A protein and the small-molecule ligand that binds it are described below.
Small molecule (SMILES): Cc1oc2cc3oc(=O)c(CCC(=O)N4CCCCC4)c(C)c3cc2c1C

Binding-site contacts:
Ligand atom C8 contacts residue PHE290 of chain 2.A at 3.6 Å (hydrophobic).
Ligand atom C6 contacts residue PHE290 of chain 2.A at 4.1 Å (hydrophobic).
Ligand atom C13 contacts residue GLY458 of chain 2.A at 3.8 Å.
Ligand atom C8 contacts residue HIS293 of chain 2.A at 4.0 Å.
Ligand atom O10 contacts residue HIS293 of chain 2.A at 3.7 Å.
Ligand atom C23 contacts residue PHE171 of chain 2.A at 3.8 Å (hydrophobic).
Ligand atom O17 contacts residue CYS302 of chain 2.A at 3.9 Å.
Ligand atom C25 contacts residue TRP178 of chain 2.A at 4.1 Å (hydrophobic).
Ligand atom O17 contacts residue TYR297 of chain 2.A at 3.8 Å.
Ligand atom C12 contacts residue GLY458 of chain 2.A at 3.8 Å.
Ligand atom C3 contacts residue TYR297 of chain 2.A at 4.1 Å (hydrophobic).
Ligand atom O7 contacts residue HIS293 of chain 2.A at 3.1 Å.
Ligand atom C1 contacts residue HIS293 of chain 2.A at 3.4 Å.
Ligand atom C18 contacts residue TYR297 of chain 2.A at 3.5 Å (hydrophobic).
Ligand atom C2 contacts residue HIS293 of chain 2.A at 4.0 Å.
Ligand atom C14 contacts residue GLU289 of chain 2.A at 3.8 Å.
Ligand atom O17 contacts residue ILE304 of chain 2.A at 3.6 Å.
Ligand atom C1 contacts residue GLY294 of chain 2.A at 3.7 Å.
Ligand atom C3 contacts residue GLY458 of chain 2.A at 4.1 Å.
Ligand atom C12 contacts residue TYR297 of chain 2.A at 3.7 Å (hydrophobic).
Ligand atom C14 contacts residue HIS293 of chain 2.A at 4.1 Å.
Ligand atom O10 contacts residue GLY294 of chain 2.A at 4.1 Å.
Ligand atom C11 contacts residue GLY458 of chain 2.A at 3.9 Å.
Ligand atom C14 contacts residue PHE290 of chain 2.A at 3.6 Å (hydrophobic).
Ligand atom C2 contacts residue TYR457 of chain 2.A at 4.0 Å (hydrophobic).
Ligand atom O10 contacts residue GLY458 of chain 2.A at 3.8 Å.
Ligand atom O10 contacts residue TYR297 of chain 2.A at 3.9 Å.
Ligand atom N22 contacts residue PHE171 of chain 2.A at 4.0 Å.
Ligand atom C26 contacts residue TRP178 of chain 2.A at 3.8 Å (hydrophobic).
Ligand atom C27 contacts residue PHE171 of chain 2.A at 3.8 Å (hydrophobic).
Ligand atom C6 contacts residue HIS293 of chain 2.A at 3.4 Å.
Ligand atom C1 contacts residue TYR457 of chain 2.A at 3.7 Å (hydrophobic).
Ligand atom C19 contacts residue GLY458 of chain 2.A at 3.5 Å.
Ligand atom O7 contacts residue PHE290 of chain 2.A at 3.3 Å.
Ligand atom C13 contacts residue TYR297 of chain 2.A at 3.9 Å (hydrophobic).
Ligand atom C23 contacts residue CYS302 of chain 2.A at 4.1 Å (hydrophobic).
Ligand atom C16 contacts residue TYR297 of chain 2.A at 3.9 Å (hydrophobic).
Ligand atom C11 contacts residue TYR297 of chain 2.A at 3.7 Å (hydrophobic).
Ligand atom C6 contacts residue TYR457 of chain 2.A at 3.9 Å (hydrophobic).
Ligand atom C2 contacts residue GLY458 of chain 2.A at 4.1 Å.

Sequence of chain 2.A:
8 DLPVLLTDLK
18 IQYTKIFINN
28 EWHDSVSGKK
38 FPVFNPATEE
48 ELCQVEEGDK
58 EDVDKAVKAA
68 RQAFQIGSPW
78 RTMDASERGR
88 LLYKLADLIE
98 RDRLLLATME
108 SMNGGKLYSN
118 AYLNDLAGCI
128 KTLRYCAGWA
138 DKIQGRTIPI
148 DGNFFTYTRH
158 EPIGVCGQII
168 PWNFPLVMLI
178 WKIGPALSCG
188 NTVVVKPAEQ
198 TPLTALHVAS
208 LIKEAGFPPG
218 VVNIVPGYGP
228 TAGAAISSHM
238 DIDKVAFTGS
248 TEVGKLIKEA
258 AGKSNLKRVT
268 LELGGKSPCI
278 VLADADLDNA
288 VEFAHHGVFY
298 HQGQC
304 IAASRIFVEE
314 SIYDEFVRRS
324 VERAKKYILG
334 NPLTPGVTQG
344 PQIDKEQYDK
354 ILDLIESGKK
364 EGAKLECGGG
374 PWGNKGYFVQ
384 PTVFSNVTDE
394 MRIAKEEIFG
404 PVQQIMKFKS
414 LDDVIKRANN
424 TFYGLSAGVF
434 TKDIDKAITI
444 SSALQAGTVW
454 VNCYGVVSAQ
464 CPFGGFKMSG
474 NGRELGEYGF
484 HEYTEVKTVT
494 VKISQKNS